This protein binds this small molecule.
Small molecule (SMILES): CN1C[C@H](C(=O)N[C@]2(C)O[C@@]3(O)[C@@H]4CCCN4C(=O)[C@H](Cc4ccccc4)N3C2=O)C=C2c3cccc4[nH]cc(c34)C[C@H]21

Sequence of chain 1.A:
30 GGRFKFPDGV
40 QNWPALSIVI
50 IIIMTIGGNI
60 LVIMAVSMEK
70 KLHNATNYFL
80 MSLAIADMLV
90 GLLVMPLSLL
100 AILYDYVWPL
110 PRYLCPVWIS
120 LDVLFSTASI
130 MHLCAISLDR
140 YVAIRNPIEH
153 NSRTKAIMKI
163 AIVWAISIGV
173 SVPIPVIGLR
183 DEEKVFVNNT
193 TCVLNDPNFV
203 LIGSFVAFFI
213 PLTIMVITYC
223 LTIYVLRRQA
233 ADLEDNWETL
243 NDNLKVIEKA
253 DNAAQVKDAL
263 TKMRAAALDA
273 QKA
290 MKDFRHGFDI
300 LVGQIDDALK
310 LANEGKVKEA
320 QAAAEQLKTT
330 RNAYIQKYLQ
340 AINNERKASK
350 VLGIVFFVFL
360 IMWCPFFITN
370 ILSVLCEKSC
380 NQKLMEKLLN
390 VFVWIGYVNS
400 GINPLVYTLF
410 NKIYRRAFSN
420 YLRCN

Binding-site contacts:
Ligand atom C7 contacts residue PHE365 of chain 1.A at 3.7 Å (hydrophobic).
Ligand atom C22 contacts residue LEU388 of chain 1.A at 3.8 Å (hydrophobic).
Ligand atom N4 contacts residue VAL195 of chain 1.A at 3.6 Å.
Ligand atom C33 contacts residue SER372 of chain 1.A at 3.1 Å.
Ligand atom O1 contacts residue PHE365 of chain 1.A at 3.6 Å.
Ligand atom N5 contacts residue VAL195 of chain 1.A at 3.7 Å.
Ligand atom N2 contacts residue ASP121 of chain 1.A at 2.7 Å (salt-bridge).
Ligand atom C5 contacts residue ASP121 of chain 1.A at 3.5 Å.
Ligand atom C4 contacts residue PHE365 of chain 1.A at 3.6 Å (hydrophobic).
Ligand atom C5 contacts residue PHE365 of chain 1.A at 3.7 Å (hydrophobic).
Ligand atom C27 contacts residue ASN369 of chain 1.A at 3.6 Å.
Ligand atom N1 contacts residue THR126 of chain 1.A at 2.8 Å (h-bond).
Ligand atom C1 contacts residue VAL122 of chain 1.A at 3.6 Å (hydrophobic).
Ligand atom C23 contacts residue LEU388 of chain 1.A at 3.7 Å (hydrophobic).
Ligand atom C3 contacts residue SER125 of chain 1.A at 3.4 Å.
Ligand atom C18 contacts residue LEU196 of chain 1.A at 3.7 Å (hydrophobic).
Ligand atom C15 contacts residue TYR396 of chain 1.A at 3.8 Å (hydrophobic).
Ligand atom C13 contacts residue VAL122 of chain 1.A at 3.8 Å (hydrophobic).
Ligand atom C29 contacts residue LEU196 of chain 1.A at 3.1 Å (hydrophobic).
Ligand atom C21 contacts residue GLU385 of chain 1.A at 3.8 Å.
Ligand atom C31 contacts residue VAL373 of chain 1.A at 3.4 Å (hydrophobic).
Ligand atom O3 contacts residue VAL195 of chain 1.A at 3.7 Å.
Ligand atom N1 contacts residue VAL122 of chain 1.A at 3.8 Å.
Ligand atom C1 contacts residue THR126 of chain 1.A at 3.1 Å.
Ligand atom C32 contacts residue VAL373 of chain 1.A at 3.6 Å (hydrophobic).
Ligand atom C4 contacts residue ASP121 of chain 1.A at 3.4 Å.
Ligand atom C3 contacts residue ASP121 of chain 1.A at 3.1 Å.
Ligand atom C8 contacts residue PHE365 of chain 1.A at 3.5 Å (hydrophobic).
Ligand atom C30 contacts residue LEU196 of chain 1.A at 3.3 Å (hydrophobic).
Ligand atom C24 contacts residue VAL195 of chain 1.A at 3.7 Å (hydrophobic).
Ligand atom C15 contacts residue ASP121 of chain 1.A at 3.4 Å.
Ligand atom C18 contacts residue VAL195 of chain 1.A at 3.7 Å (hydrophobic).
Ligand atom C23 contacts residue ASN389 of chain 1.A at 3.7 Å.
Ligand atom C32 contacts residue SER372 of chain 1.A at 3.0 Å.
Ligand atom C2 contacts residue SER125 of chain 1.A at 3.8 Å.
Ligand atom C1 contacts residue SER125 of chain 1.A at 3.6 Å.
Ligand atom O3 contacts residue LEU196 of chain 1.A at 2.7 Å (h-bond).
Ligand atom N1 contacts residue ALA209 of chain 1.A at 3.5 Å.
Ligand atom C22 contacts residue GLU385 of chain 1.A at 3.4 Å.
Ligand atom C12 contacts residue GLY205 of chain 1.A at 3.6 Å.